The small molecule below binds the protein below.
Small molecule (SMILES): CC1=C(CCC(=O)O)C2=Cc3c(CCC(=O)O)c(C)c4n3[Fe]35N6C(=CC7=[N+]3C(=C4)[C@H](CCC(=O)O)[C@]7(C)CC(=O)O)[C@H](CCC(=O)O)[C@](C)(CC(=O)O)C6=CC1=[N+]25

Binding-site contacts:
Ligand atom CCD contacts residue ARG119 of chain 1.C at 3.3 Å.
Ligand atom CBC contacts residue ARG122 of chain 1.D at 3.1 Å.
Ligand atom CAB contacts residue ILE130 of chain 1.C at 3.5 Å (hydrophobic).
Ligand atom O2D contacts residue MET93 of chain 1.D at 3.8 Å.
Ligand atom O1A contacts residue LYS172 of chain 1.D at 3.2 Å (salt-bridge).
Ligand atom CCC contacts residue TYR120 of chain 1.D at 3.6 Å (hydrophobic).
Ligand atom CCA contacts residue LYS172 of chain 1.D at 3.4 Å.
Ligand atom O2B contacts residue SER81 of chain 1.C at 3.3 Å (h-bond).
Ligand atom O3B contacts residue ILE130 of chain 1.C at 3.1 Å.
Ligand atom O2A contacts residue LYS172 of chain 1.D at 3.1 Å.
Ligand atom C4A contacts residue HIS115 of chain 1.C at 3.6 Å.
Ligand atom O4B contacts residue THR173 of chain 1.D at 3.3 Å (h-bond).
Ligand atom CCC contacts residue HIS118 of chain 1.D at 3.6 Å.
Ligand atom O3B contacts residue HIS115 of chain 1.C at 3.8 Å.
Ligand atom C2C contacts residue THR128 of chain 1.C at 3.7 Å.
Ligand atom O2A contacts residue SER174 of chain 1.D at 3.7 Å.
Ligand atom O4B contacts residue THR114 of chain 1.C at 3.1 Å (h-bond).
Ligand atom CCC contacts residue MET136 of chain 1.D at 3.6 Å (hydrophobic).
Ligand atom CEB contacts residue THR114 of chain 1.C at 3.1 Å.
Ligand atom O1C contacts residue TYR120 of chain 1.D at 3.5 Å.
Ligand atom O1D contacts residue ASN91 of chain 1.D at 3.6 Å.
Ligand atom O1C contacts residue HIS118 of chain 1.D at 2.8 Å.
Ligand atom O1D contacts residue ARG119 of chain 1.C at 3.5 Å (salt-bridge).
Ligand atom O2D contacts residue ARG119 of chain 1.C at 2.8 Å (salt-bridge).
Ligand atom NC contacts residue HIS115 of chain 1.C at 3.7 Å.
Ligand atom O2A contacts residue THR173 of chain 1.D at 3.1 Å (h-bond).
Ligand atom ND contacts residue HIS115 of chain 1.C at 3.5 Å.
Ligand atom O4B contacts residue HIS115 of chain 1.C at 3.0 Å (h-bond).
Ligand atom O2C contacts residue TYR120 of chain 1.D at 3.7 Å.
Ligand atom O3B contacts residue THR114 of chain 1.C at 2.4 Å (h-bond).
Ligand atom FE contacts residue HIS115 of chain 1.C at 2.8 Å.
Ligand atom O3A contacts residue HIS83 of chain 1.D at 3.8 Å.
Ligand atom O2C contacts residue HIS118 of chain 1.D at 3.7 Å.
Ligand atom NA contacts residue HIS115 of chain 1.C at 3.1 Å (h-bond).
Ligand atom CEB contacts residue HIS115 of chain 1.C at 3.7 Å.
Ligand atom C1B contacts residue HIS115 of chain 1.C at 3.8 Å.
Ligand atom C1A contacts residue HIS115 of chain 1.C at 3.6 Å.
Ligand atom O2C contacts residue MET136 of chain 1.D at 2.5 Å.
Ligand atom CDC contacts residue ARG122 of chain 1.D at 3.8 Å.
Ligand atom NB contacts residue HIS115 of chain 1.C at 3.3 Å (h-bond).

Sequence of chain 1.D:
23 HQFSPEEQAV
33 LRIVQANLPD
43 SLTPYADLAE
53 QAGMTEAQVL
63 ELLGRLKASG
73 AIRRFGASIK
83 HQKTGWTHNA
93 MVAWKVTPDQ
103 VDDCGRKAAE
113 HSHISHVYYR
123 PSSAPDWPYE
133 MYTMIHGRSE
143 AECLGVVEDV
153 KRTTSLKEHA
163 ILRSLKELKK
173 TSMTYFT

Sequence of chain 1.C:
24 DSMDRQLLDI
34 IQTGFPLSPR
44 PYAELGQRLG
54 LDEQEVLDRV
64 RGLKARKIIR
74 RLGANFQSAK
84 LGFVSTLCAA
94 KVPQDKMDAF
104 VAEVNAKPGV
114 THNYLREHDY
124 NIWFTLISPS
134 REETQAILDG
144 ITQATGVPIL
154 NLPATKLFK